Sequence of chain 1.FA:
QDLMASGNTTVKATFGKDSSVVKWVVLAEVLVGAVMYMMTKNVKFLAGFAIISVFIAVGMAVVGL

Binding-site contacts:
Ligand atom P1 contacts residue MET39 of chain 1.FA at 4.0 Å.
Ligand atom C1 contacts residue LYS44 of chain 1.Q at 4.1 Å.
Ligand atom O5 contacts residue LYS44 of chain 1.Q at 4.0 Å.
Ligand atom P1 contacts residue LYS44 of chain 1.Q at 3.9 Å.
Ligand atom O4 contacts residue MET39 of chain 1.FA at 3.6 Å (h-bond).
Ligand atom C1 contacts residue VAL32 of chain 1.EA at 4.4 Å (hydrophobic).
Ligand atom O3 contacts residue LYS44 of chain 1.Q at 2.9 Å (salt-bridge).
Ligand atom C4 contacts residue MET39 of chain 1.FA at 3.5 Å (hydrophobic).
Ligand atom O3 contacts residue MET39 of chain 1.FA at 3.3 Å.
Ligand atom P1 contacts residue VAL32 of chain 1.EA at 4.4 Å.
Ligand atom O1 contacts residue VAL32 of chain 1.EA at 4.2 Å.
Ligand atom O2 contacts residue VAL32 of chain 1.EA at 3.4 Å.
Ligand atom O4 contacts residue LYS44 of chain 1.Q at 3.3 Å.
Ligand atom C3 contacts residue MET39 of chain 1.FA at 4.4 Å (hydrophobic).
Ligand atom O1 contacts residue VAL43 of chain 1.Q at 3.2 Å (h-bond).
Ligand atom C2 contacts residue VAL32 of chain 1.EA at 3.8 Å (hydrophobic).
Ligand atom C1 contacts residue VAL43 of chain 1.Q at 3.4 Å (hydrophobic).
Ligand atom O1 contacts residue LYS44 of chain 1.Q at 3.4 Å.
Ligand atom O3 contacts residue MET38 of chain 1.FA at 4.0 Å.
Ligand atom C3 contacts residue LYS44 of chain 1.Q at 4.1 Å.
Ligand atom O2 contacts residue MET39 of chain 1.FA at 4.0 Å.
Ligand atom P1 contacts residue VAL43 of chain 1.Q at 4.4 Å.
Ligand atom C2 contacts residue LYS44 of chain 1.Q at 3.4 Å.
Ligand atom C5 contacts residue MET39 of chain 1.FA at 4.4 Å (hydrophobic).
Ligand atom C2 contacts residue VAL43 of chain 1.Q at 3.8 Å (hydrophobic).
Ligand atom C3 contacts residue VAL43 of chain 1.Q at 4.4 Å (hydrophobic).
Ligand atom O4 contacts residue VAL43 of chain 1.Q at 4.2 Å.
Ligand atom O5 contacts residue MET39 of chain 1.FA at 2.7 Å (h-bond).
Ligand atom O2 contacts residue MET38 of chain 1.FA at 2.9 Å (h-bond).
Ligand atom P1 contacts residue MET38 of chain 1.FA at 4.1 Å.

Sequence of chain 1.Q:
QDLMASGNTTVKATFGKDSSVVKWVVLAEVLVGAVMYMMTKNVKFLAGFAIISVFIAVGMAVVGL

A small-molecule ligand and the protein it binds are described below.
Small molecule (SMILES): CCOP(=O)(O)OC[C@H](O)CO

Sequence of chain 1.EA:
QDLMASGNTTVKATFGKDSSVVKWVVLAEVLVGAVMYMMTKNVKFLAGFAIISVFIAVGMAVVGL